Sequence of chain 1.N:
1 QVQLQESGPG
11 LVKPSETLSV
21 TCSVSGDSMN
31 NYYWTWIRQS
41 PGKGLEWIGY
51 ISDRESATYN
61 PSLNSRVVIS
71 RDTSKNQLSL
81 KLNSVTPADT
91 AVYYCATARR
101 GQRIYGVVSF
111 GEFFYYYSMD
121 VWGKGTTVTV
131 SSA

The protein below binds the small molecule below.
Small molecule (SMILES): CC(=O)N[C@H]1[C@H](O[C@H]2[C@H](O)[C@@H](NC(C)=O)CO[C@@H]2CO)O[C@H](CO)[C@@H](O[C@@H]2O[C@H](CO[C@H]3O[C@H](CO)[C@@H](O)[C@H](O[C@H]4O[C@H](CO)[C@@H](O)[C@H](O)[C@@H]4O)[C@@H]3O)[C@@H](O)[C@H](O[C@H]3O[C@H](CO)[C@@H](O)[C@H](O)[C@@H]3O)[C@@H]2O)[C@@H]1O

Sequence of chain 1.B:
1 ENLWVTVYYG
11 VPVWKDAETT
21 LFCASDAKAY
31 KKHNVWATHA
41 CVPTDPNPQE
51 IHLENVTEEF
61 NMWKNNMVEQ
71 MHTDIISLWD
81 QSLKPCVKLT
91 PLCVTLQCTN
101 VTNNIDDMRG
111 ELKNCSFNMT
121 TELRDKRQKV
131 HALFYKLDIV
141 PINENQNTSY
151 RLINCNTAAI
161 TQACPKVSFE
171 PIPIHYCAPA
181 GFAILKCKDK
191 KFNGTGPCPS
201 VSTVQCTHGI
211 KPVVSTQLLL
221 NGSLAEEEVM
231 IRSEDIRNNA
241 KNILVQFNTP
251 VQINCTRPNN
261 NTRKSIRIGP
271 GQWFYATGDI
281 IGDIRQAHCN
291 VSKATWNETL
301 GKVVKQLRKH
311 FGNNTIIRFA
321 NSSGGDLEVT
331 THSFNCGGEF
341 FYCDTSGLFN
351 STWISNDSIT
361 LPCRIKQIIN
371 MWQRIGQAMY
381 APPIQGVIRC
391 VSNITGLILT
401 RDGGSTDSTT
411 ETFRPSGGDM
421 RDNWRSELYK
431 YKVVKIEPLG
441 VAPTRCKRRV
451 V

Sequence of chain 1.Q:
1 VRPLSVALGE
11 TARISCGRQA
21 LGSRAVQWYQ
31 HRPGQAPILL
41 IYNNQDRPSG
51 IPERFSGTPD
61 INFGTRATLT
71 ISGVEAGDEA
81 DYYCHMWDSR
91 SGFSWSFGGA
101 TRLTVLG

Binding-site contacts:
Ligand atom N2 contacts residue ASN290 of chain 1.B at 2.9 Å (h-bond).
Ligand atom C5 contacts residue MAN1 of chain 1.FB at 4.0 Å.
Ligand atom O5 contacts residue THR360 of chain 1.B at 4.1 Å.
Ligand atom O2 contacts residue ARG103 of chain 1.N at 2.2 Å (salt-bridge).
Ligand atom O6 contacts residue ASP60 of chain 1.Q at 3.2 Å (salt-bridge).
Ligand atom C3 contacts residue HIS288 of chain 1.B at 3.9 Å.
Ligand atom C1 contacts residue ARG103 of chain 1.N at 3.8 Å.
Ligand atom C4 contacts residue MAN1 of chain 1.FB at 2.5 Å.
Ligand atom C4 contacts residue ASP60 of chain 1.Q at 3.5 Å.
Ligand atom C3 contacts residue GLY106 of chain 1.N at 3.9 Å.
Ligand atom O7 contacts residue GLY106 of chain 1.N at 4.0 Å.
Ligand atom O5 contacts residue ASN290 of chain 1.B at 2.4 Å (h-bond).
Ligand atom C1 contacts residue HIS288 of chain 1.B at 4.0 Å.
Ligand atom O7 contacts residue VAL107 of chain 1.N at 3.7 Å.
Ligand atom C7 contacts residue HIS288 of chain 1.B at 4.0 Å.
Ligand atom C2 contacts residue ASN290 of chain 1.B at 2.4 Å.
Ligand atom C7 contacts residue ASN290 of chain 1.B at 3.3 Å.
Ligand atom C5 contacts residue ASN290 of chain 1.B at 3.7 Å.
Ligand atom O6 contacts residue ILE61 of chain 1.Q at 4.1 Å.
Ligand atom C1 contacts residue ASN290 of chain 1.B at 1.4 Å.
Ligand atom O7 contacts residue ARG389 of chain 1.B at 4.0 Å.
Ligand atom O3 contacts residue GLY106 of chain 1.N at 3.5 Å (h-bond).
Ligand atom O2 contacts residue MAN1 of chain 1.FB at 3.4 Å.
Ligand atom C2 contacts residue ARG103 of chain 1.N at 3.3 Å.
Ligand atom C2 contacts residue HIS288 of chain 1.B at 3.8 Å.
Ligand atom C4 contacts residue GLY106 of chain 1.N at 3.7 Å.
Ligand atom O4 contacts residue ILE61 of chain 1.Q at 3.8 Å.
Ligand atom O4 contacts residue ASP60 of chain 1.Q at 3.6 Å.
Ligand atom C3 contacts residue ILE104 of chain 1.N at 4.0 Å (hydrophobic).
Ligand atom C8 contacts residue ASN290 of chain 1.B at 3.4 Å.
Ligand atom C2 contacts residue MAN1 of chain 1.FB at 3.3 Å.
Ligand atom C3 contacts residue MAN1 of chain 1.FB at 2.1 Å.
Ligand atom C2 contacts residue GLY106 of chain 1.N at 3.8 Å.
Ligand atom O7 contacts residue VAL108 of chain 1.N at 3.2 Å (h-bond).
Ligand atom O3 contacts residue MAN1 of chain 1.FB at 1.1 Å.
Ligand atom O7 contacts residue THR256 of chain 1.B at 3.3 Å.
Ligand atom N2 contacts residue HIS288 of chain 1.B at 3.1 Å (h-bond).
Ligand atom C3 contacts residue ASN290 of chain 1.B at 3.8 Å.
Ligand atom O4 contacts residue MAN1 of chain 1.FB at 2.6 Å.
Ligand atom O4 contacts residue VAL107 of chain 1.N at 4.0 Å.